Binding-site contacts:
Ligand atom O2 contacts residue ILE173 of chain 2.A at 3.6 Å.
Ligand atom O2 contacts residue LEU177 of chain 2.A at 4.4 Å.
Ligand atom C3 contacts residue GLY176 of chain 2.A at 4.3 Å.
Ligand atom O1 contacts residue CYS5 of chain 2.B at 3.6 Å (h-bond).
Ligand atom C3 contacts residue LYS127 of chain 2.A at 2.9 Å.
Ligand atom O2 contacts residue PRO172 of chain 2.A at 3.5 Å (h-bond).
Ligand atom C3 contacts residue CYS5 of chain 2.B at 3.2 Å (hydrophobic).
Ligand atom C3 contacts residue PRO172 of chain 2.A at 4.4 Å (hydrophobic).
Ligand atom C6 contacts residue ASN180 of chain 2.A at 4.1 Å.
Ligand atom C5 contacts residue LYS127 of chain 2.A at 3.8 Å.
Ligand atom C4 contacts residue LYS127 of chain 2.A at 2.5 Å.
Ligand atom C6 contacts residue GLY176 of chain 2.A at 4.4 Å.
Ligand atom C6 contacts residue LYS127 of chain 2.A at 1.5 Å.
Ligand atom C5 contacts residue CYS5 of chain 2.B at 1.8 Å (hydrophobic).
Ligand atom O2 contacts residue LYS127 of chain 2.A at 2.7 Å (salt-bridge).
Ligand atom C1 contacts residue PRO172 of chain 2.A at 3.7 Å (hydrophobic).
Ligand atom C2 contacts residue PRO172 of chain 2.A at 3.8 Å (hydrophobic).
Ligand atom C4 contacts residue CYS5 of chain 2.B at 2.9 Å (hydrophobic).
Ligand atom C2 contacts residue ILE173 of chain 2.A at 4.3 Å (hydrophobic).
Ligand atom C1 contacts residue ILE224 of chain 2.A at 3.9 Å (hydrophobic).
Ligand atom C6 contacts residue CYS5 of chain 2.B at 3.3 Å (hydrophobic).
Ligand atom O1 contacts residue LYS127 of chain 2.A at 4.2 Å.
Ligand atom O2 contacts residue GLY176 of chain 2.A at 3.5 Å.
Ligand atom O2 contacts residue CYS5 of chain 2.B at 3.8 Å.
Ligand atom C5 contacts residue PRO6 of chain 2.B at 3.4 Å (hydrophobic).

This small molecule binds to this protein.
Small molecule (SMILES): CCOC(=O)C(C)CBr

Sequence of chain 2.B:
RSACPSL

Sequence of chain 2.A:
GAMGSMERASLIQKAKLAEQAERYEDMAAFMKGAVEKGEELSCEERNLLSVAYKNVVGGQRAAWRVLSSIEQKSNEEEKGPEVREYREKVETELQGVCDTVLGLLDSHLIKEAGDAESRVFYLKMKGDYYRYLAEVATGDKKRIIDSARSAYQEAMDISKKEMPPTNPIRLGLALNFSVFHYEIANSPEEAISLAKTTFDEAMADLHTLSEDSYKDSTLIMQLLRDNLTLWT